Sequence of chain 1.C:
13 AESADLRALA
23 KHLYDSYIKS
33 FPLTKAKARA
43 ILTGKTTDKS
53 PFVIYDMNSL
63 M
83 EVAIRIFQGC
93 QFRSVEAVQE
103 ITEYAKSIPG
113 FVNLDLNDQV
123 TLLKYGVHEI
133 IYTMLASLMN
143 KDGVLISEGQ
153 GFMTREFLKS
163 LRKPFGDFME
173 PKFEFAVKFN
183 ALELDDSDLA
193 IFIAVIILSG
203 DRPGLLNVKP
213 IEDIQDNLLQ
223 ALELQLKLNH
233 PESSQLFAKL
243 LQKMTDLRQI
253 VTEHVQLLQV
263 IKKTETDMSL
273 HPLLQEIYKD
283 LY

Binding-site contacts:
Ligand atom CB contacts residue THR104 of chain 1.C at 3.7 Å.
Ligand atom N contacts residue THR104 of chain 1.C at 4.3 Å.
Ligand atom CB contacts residue LYS108 of chain 1.C at 4.0 Å.
Ligand atom CB contacts residue GLU278 of chain 1.C at 4.0 Å.
Ligand atom N contacts residue GLU278 of chain 1.C at 2.8 Å (salt-bridge).
Ligand atom CA contacts residue GLU278 of chain 1.C at 4.3 Å.
Ligand atom C contacts residue THR104 of chain 1.C at 4.0 Å.
Ligand atom CB contacts residue GLU278 of chain 1.C at 4.0 Å.
Ligand atom C contacts residue LYS108 of chain 1.C at 3.8 Å.
Ligand atom CB contacts residue LEU275 of chain 1.C at 3.5 Å (hydrophobic).
Ligand atom CA contacts residue GLU278 of chain 1.C at 3.9 Å.
Ligand atom CA contacts residue THR104 of chain 1.C at 4.5 Å.
Ligand atom CA contacts residue GLU278 of chain 1.C at 4.2 Å.
Ligand atom O contacts residue LYS108 of chain 1.C at 3.0 Å (salt-bridge).
Ligand atom O contacts residue THR104 of chain 1.C at 4.0 Å.
Ligand atom CA contacts residue LYS108 of chain 1.C at 3.5 Å.
Ligand atom N contacts residue GLU278 of chain 1.C at 3.3 Å (salt-bridge).
Ligand atom N contacts residue LEU275 of chain 1.C at 4.4 Å.
Ligand atom O contacts residue GLU105 of chain 1.C at 3.6 Å.
Ligand atom N contacts residue LYS108 of chain 1.C at 4.2 Å.
Ligand atom N contacts residue GLU278 of chain 1.C at 3.6 Å.
Ligand atom C contacts residue GLU278 of chain 1.C at 4.1 Å.

The protein below binds the small molecule below.
Small molecule (SMILES): C[C@H](N)C(=O)N[C@@H](C)C(=O)NCC(=O)N[C@@H](C)C(=O)N[C@@H](C)C(=O)N[C@@H](C)C(=O)N[C@@H](C)C=O